A small-molecule ligand and the protein it binds are described below.
Small molecule (SMILES): COCCOc1cc(-c2scnc2C)ccc1CNC(=O)[C@@H]1C[C@@H](O)CN1C(=O)[C@@H](c1cc(C)no1)C(C)C

Sequence of chain 1.C:
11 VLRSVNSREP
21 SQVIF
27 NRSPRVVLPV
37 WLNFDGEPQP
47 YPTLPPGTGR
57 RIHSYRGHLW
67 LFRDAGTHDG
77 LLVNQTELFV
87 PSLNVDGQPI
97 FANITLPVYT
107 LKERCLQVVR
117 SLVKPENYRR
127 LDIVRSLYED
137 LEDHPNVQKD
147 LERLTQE

Binding-site contacts:
Ligand atom C10 contacts residue TYR47 of chain 1.C at 3.8 Å (hydrophobic).
Ligand atom C3 contacts residue SER60 of chain 1.C at 3.8 Å.
Ligand atom C22 contacts residue ILE58 of chain 1.C at 3.7 Å (hydrophobic).
Ligand atom O1 contacts residue TYR47 of chain 1.C at 2.7 Å (h-bond).
Ligand atom N4 contacts residue PRO48 of chain 1.C at 3.7 Å.
Ligand atom O3 contacts residue PHE40 of chain 1.C at 3.6 Å.
Ligand atom C17 contacts residue TYR47 of chain 1.C at 3.7 Å (hydrophobic).
Ligand atom C1 contacts residue HIS59 of chain 1.C at 3.3 Å.
Ligand atom C13 contacts residue TYR61 of chain 1.C at 3.5 Å (hydrophobic).
Ligand atom O3 contacts residue TYR61 of chain 1.C at 3.6 Å.
Ligand atom C16 contacts residue TYR47 of chain 1.C at 3.8 Å (hydrophobic).
Ligand atom O4 contacts residue TRP37 of chain 1.C at 3.8 Å.
Ligand atom C14 contacts residue TYR61 of chain 1.C at 3.7 Å (hydrophobic).
Ligand atom C24 contacts residue PRO48 of chain 1.C at 3.0 Å (hydrophobic).
Ligand atom C5 contacts residue HIS59 of chain 1.C at 3.6 Å.
Ligand atom C3 contacts residue TRP37 of chain 1.C at 3.7 Å (hydrophobic).
Ligand atom N3 contacts residue TYR61 of chain 1.C at 3.6 Å.
Ligand atom C4 contacts residue TRP66 of chain 1.C at 3.5 Å (hydrophobic).
Ligand atom C18 contacts residue TYR47 of chain 1.C at 3.6 Å (hydrophobic).
Ligand atom N2 contacts residue HIS59 of chain 1.C at 3.0 Å (h-bond).
Ligand atom C4 contacts residue TYR47 of chain 1.C at 3.5 Å (hydrophobic).
Ligand atom N1 contacts residue TYR47 of chain 1.C at 3.6 Å (h-bond).
Ligand atom C12 contacts residue TYR61 of chain 1.C at 3.6 Å (hydrophobic).
Ligand atom C3 contacts residue TRP66 of chain 1.C at 3.6 Å (hydrophobic).
Ligand atom C4 contacts residue HIS59 of chain 1.C at 3.5 Å.
Ligand atom C2 contacts residue TRP37 of chain 1.C at 3.4 Å (hydrophobic).
Ligand atom C6 contacts residue TYR61 of chain 1.C at 3.7 Å (hydrophobic).
Ligand atom O3 contacts residue HIS64 of chain 1.C at 3.3 Å.
Ligand atom C8 contacts residue TYR61 of chain 1.C at 3.6 Å (hydrophobic).
Ligand atom O4 contacts residue HIS64 of chain 1.C at 2.9 Å (h-bond).
Ligand atom C18 contacts residue ILE58 of chain 1.C at 3.5 Å (hydrophobic).
Ligand atom C3 contacts residue HIS64 of chain 1.C at 3.8 Å.
Ligand atom S1 contacts residue TYR47 of chain 1.C at 3.7 Å.
Ligand atom O2 contacts residue TYR61 of chain 1.C at 3.6 Å.
Ligand atom C19 contacts residue TYR47 of chain 1.C at 3.7 Å (hydrophobic).
Ligand atom O4 contacts residue TYR61 of chain 1.C at 3.8 Å.
Ligand atom O4 contacts residue SER60 of chain 1.C at 2.7 Å (h-bond).
Ligand atom C1 contacts residue TYR47 of chain 1.C at 3.7 Å (hydrophobic).
Ligand atom C5 contacts residue TYR47 of chain 1.C at 3.5 Å (hydrophobic).
Ligand atom C2 contacts residue TYR47 of chain 1.C at 3.4 Å (hydrophobic).